Binding-site contacts:
Ligand atom N2 contacts residue ASN283 of chain 1.A at 2.9 Å (h-bond).
Ligand atom C5 contacts residue ILE281 of chain 1.A at 4.4 Å (hydrophobic).
Ligand atom O7 contacts residue SER311 of chain 1.A at 3.0 Å (h-bond).
Ligand atom C1 contacts residue ASN283 of chain 1.A at 1.4 Å.
Ligand atom C4 contacts residue ASN283 of chain 1.A at 4.2 Å.
Ligand atom O5 contacts residue ILE281 of chain 1.A at 3.4 Å.
Ligand atom O6 contacts residue ASP640 of chain 1.A at 3.9 Å.
Ligand atom O7 contacts residue ASN283 of chain 1.A at 3.9 Å.
Ligand atom C7 contacts residue ASN283 of chain 1.A at 3.5 Å.
Ligand atom O7 contacts residue THR312 of chain 1.A at 3.5 Å.
Ligand atom O6 contacts residue ARG558 of chain 1.A at 3.5 Å (salt-bridge).
Ligand atom O5 contacts residue ASN283 of chain 1.A at 2.3 Å (h-bond).
Ligand atom C3 contacts residue ASN283 of chain 1.A at 3.7 Å.
Ligand atom C5 contacts residue ASN283 of chain 1.A at 3.6 Å.
Ligand atom C6 contacts residue ASN283 of chain 1.A at 4.1 Å.
Ligand atom C2 contacts residue ASN283 of chain 1.A at 2.4 Å.
Ligand atom C1 contacts residue ILE281 of chain 1.A at 3.9 Å (hydrophobic).
Ligand atom C6 contacts residue ARG558 of chain 1.A at 4.2 Å.
Ligand atom C7 contacts residue SER311 of chain 1.A at 3.4 Å.
Ligand atom C8 contacts residue ASN283 of chain 1.A at 4.1 Å.
Ligand atom C8 contacts residue MET310 of chain 1.A at 4.1 Å (hydrophobic).
Ligand atom O6 contacts residue GLU639 of chain 1.A at 4.1 Å.
Ligand atom N2 contacts residue SER311 of chain 1.A at 4.3 Å.
Ligand atom C8 contacts residue SER311 of chain 1.A at 3.7 Å.

Sequence of chain 1.A:
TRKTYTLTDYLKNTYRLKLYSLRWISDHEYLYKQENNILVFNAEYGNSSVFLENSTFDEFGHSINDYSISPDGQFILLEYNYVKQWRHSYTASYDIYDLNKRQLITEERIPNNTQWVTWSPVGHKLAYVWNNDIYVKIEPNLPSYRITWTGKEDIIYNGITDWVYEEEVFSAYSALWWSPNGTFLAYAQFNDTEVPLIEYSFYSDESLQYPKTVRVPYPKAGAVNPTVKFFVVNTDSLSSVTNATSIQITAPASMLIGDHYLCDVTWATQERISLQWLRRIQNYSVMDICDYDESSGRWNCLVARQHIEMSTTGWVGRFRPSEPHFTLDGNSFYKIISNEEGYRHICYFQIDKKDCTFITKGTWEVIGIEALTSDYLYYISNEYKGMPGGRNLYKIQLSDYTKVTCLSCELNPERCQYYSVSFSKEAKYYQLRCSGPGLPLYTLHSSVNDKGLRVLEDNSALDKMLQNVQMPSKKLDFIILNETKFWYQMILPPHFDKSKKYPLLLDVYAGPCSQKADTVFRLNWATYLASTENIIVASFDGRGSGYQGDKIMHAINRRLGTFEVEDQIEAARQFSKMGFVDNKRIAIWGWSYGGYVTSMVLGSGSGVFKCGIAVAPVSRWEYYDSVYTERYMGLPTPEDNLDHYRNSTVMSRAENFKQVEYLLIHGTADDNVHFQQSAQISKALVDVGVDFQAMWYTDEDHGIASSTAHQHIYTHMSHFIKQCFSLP

The small molecule below binds the protein below.
Small molecule (SMILES): CC(=O)N[C@H]1[C@H](O[C@H]2[C@H](O)[C@@H](NC(C)=O)CO[C@@H]2CO)O[C@H](CO)[C@@H](O)[C@@H]1O